Binding-site contacts:
Ligand atom C2 contacts residue ASN1050 of chain 1.A at 2.5 Å.
Ligand atom C4 contacts residue ALA682 of chain 1.A at 4.3 Å (hydrophobic).
Ligand atom C4 contacts residue ASN1050 of chain 1.A at 4.2 Å.
Ligand atom C3 contacts residue ALA682 of chain 1.A at 4.4 Å (hydrophobic).
Ligand atom O5 contacts residue ASN1050 of chain 1.A at 2.3 Å (h-bond).
Ligand atom C7 contacts residue ASN1050 of chain 1.A at 3.6 Å.
Ligand atom C5 contacts residue ALA682 of chain 1.A at 3.7 Å (hydrophobic).
Ligand atom C8 contacts residue ASN1050 of chain 1.A at 3.8 Å.
Ligand atom N2 contacts residue ASN1050 of chain 1.A at 2.8 Å (h-bond).
Ligand atom C1 contacts residue ASN1050 of chain 1.A at 1.4 Å.
Ligand atom O4 contacts residue ALA682 of chain 1.A at 4.1 Å.
Ligand atom C8 contacts residue GLU1048 of chain 1.A at 3.4 Å.
Ligand atom C3 contacts residue ASN1050 of chain 1.A at 3.8 Å.
Ligand atom C5 contacts residue ASN1050 of chain 1.A at 3.6 Å.
Ligand atom C6 contacts residue ALA682 of chain 1.A at 4.4 Å (hydrophobic).
Ligand atom C8 contacts residue LYS1049 of chain 1.A at 4.3 Å.
Ligand atom O7 contacts residue ASN1050 of chain 1.A at 4.2 Å.
Ligand atom C1 contacts residue GLN871 of chain 1.C at 4.2 Å.

Sequence of chain 1.C:
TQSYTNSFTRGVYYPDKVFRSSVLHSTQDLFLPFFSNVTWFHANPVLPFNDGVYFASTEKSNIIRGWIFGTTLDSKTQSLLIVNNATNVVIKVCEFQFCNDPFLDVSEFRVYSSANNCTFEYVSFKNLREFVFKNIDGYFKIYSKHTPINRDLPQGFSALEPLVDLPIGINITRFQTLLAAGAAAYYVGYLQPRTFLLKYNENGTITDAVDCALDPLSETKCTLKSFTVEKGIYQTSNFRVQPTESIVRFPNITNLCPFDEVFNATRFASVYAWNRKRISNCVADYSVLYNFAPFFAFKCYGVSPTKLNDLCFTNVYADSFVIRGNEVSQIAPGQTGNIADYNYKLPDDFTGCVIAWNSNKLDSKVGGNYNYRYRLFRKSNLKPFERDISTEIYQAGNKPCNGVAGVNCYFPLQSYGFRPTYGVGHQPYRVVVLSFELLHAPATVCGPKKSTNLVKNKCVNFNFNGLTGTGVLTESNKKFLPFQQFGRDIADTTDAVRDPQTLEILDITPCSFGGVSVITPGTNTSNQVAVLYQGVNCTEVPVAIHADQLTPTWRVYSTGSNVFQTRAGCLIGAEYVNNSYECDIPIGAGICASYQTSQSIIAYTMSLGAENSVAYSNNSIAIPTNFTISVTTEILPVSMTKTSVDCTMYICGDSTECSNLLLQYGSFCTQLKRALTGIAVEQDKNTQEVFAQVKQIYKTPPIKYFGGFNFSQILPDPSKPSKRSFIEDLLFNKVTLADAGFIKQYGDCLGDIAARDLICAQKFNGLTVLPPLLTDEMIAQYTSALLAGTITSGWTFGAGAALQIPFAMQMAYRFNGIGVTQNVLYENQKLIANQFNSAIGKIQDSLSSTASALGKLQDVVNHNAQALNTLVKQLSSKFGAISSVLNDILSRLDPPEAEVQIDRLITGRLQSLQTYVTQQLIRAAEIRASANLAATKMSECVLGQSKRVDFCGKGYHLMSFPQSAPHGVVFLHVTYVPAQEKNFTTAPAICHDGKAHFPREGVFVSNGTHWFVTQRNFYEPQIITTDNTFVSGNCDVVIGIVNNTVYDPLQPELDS

Sequence of chain 1.A:
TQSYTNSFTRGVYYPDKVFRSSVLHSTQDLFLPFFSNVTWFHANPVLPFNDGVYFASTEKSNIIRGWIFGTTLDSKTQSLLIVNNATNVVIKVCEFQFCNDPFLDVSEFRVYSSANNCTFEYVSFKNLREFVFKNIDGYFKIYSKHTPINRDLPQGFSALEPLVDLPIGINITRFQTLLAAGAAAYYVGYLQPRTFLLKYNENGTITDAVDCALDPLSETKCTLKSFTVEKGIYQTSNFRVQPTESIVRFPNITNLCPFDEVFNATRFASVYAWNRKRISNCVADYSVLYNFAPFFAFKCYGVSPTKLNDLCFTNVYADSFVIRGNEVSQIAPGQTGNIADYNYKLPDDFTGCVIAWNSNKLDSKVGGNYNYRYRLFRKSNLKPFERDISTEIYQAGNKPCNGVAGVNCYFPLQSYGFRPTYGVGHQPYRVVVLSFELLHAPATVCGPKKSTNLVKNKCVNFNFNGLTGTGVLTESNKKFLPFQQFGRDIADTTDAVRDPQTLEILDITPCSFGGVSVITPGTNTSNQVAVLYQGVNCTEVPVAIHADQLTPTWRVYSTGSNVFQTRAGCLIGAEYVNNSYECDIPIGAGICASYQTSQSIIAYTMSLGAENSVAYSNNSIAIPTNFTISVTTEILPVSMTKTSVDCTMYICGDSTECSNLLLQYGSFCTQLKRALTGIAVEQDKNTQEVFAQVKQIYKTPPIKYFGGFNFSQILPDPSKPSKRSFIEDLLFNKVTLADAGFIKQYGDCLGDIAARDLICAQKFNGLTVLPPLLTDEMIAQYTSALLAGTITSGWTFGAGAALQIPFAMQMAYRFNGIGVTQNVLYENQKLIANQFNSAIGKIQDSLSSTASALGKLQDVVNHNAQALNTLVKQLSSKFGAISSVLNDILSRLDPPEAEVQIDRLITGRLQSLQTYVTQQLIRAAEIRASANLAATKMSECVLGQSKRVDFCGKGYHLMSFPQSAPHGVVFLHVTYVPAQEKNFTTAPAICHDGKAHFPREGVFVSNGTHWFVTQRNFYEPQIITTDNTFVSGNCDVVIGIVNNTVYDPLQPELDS

A small-molecule ligand and the protein it binds are described below.
Small molecule (SMILES): CC(=O)N[C@@H]1[C@@H](O)[C@H](O)[C@@H](CO)O[C@H]1O